Sequence of chain 1.H:
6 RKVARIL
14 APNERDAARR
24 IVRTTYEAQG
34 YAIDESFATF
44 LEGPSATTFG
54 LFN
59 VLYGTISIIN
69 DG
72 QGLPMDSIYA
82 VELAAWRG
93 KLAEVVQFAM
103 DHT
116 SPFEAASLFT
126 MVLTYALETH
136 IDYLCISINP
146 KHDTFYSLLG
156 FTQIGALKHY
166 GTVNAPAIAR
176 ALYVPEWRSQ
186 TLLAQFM

Sequence of chain 1.G:
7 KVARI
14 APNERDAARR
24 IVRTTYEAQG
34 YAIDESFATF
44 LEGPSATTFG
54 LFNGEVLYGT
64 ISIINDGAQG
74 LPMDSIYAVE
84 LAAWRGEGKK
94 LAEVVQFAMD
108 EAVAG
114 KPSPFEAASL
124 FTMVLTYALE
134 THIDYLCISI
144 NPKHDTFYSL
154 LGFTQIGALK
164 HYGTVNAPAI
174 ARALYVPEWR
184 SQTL

Binding-site contacts:
Ligand atom C5 contacts residue ILE64 of chain 1.H at 3.8 Å (hydrophobic).
Ligand atom O contacts residue GLN99 of chain 1.H at 3.4 Å (h-bond).
Ligand atom C4 contacts residue ILE141 of chain 1.H at 3.7 Å (hydrophobic).
Ligand atom C5 contacts residue ILE141 of chain 1.H at 3.7 Å (hydrophobic).
Ligand atom C10 contacts residue PHE156 of chain 1.H at 3.7 Å (hydrophobic).
Ligand atom C4 contacts residue PHE100 of chain 1.H at 3.7 Å (hydrophobic).
Ligand atom O contacts residue VAL98 of chain 1.H at 3.3 Å.
Ligand atom CA contacts residue SER142 of chain 1.H at 3.7 Å.
Ligand atom OH contacts residue ASN144 of chain 1.H at 2.8 Å (h-bond).
Ligand atom CE2 contacts residue TYR34 of chain 1.H at 3.7 Å (hydrophobic).
Ligand atom CZ contacts residue PRO171 of chain 1.H at 3.7 Å (hydrophobic).
Ligand atom O2 contacts residue PHE40 of chain 1.H at 3.3 Å.
Ligand atom OH contacts residue ALA170 of chain 1.H at 3.4 Å.
Ligand atom CE1 contacts residue PRO171 of chain 1.H at 3.3 Å (hydrophobic).
Ligand atom CB contacts residue SER142 of chain 1.H at 3.2 Å.
Ligand atom OL contacts residue PHE100 of chain 1.H at 3.0 Å (h-bond).
Ligand atom CA contacts residue TYR29 of chain 1.H at 3.4 Å (hydrophobic).
Ligand atom C12 contacts residue PHE118 of chain 1.G at 3.7 Å (hydrophobic).
Ligand atom CG contacts residue SER142 of chain 1.H at 3.5 Å.
Ligand atom C7 contacts residue VAL97 of chain 1.H at 3.6 Å (hydrophobic).
Ligand atom O2 contacts residue GLN99 of chain 1.H at 3.3 Å (h-bond).
Ligand atom C6 contacts residue TYR151 of chain 1.H at 3.6 Å (hydrophobic).
Ligand atom O2 contacts residue TYR29 of chain 1.H at 3.5 Å (h-bond).
Ligand atom CD1 contacts residue TYR165 of chain 1.H at 3.7 Å (hydrophobic).
Ligand atom OL contacts residue GLN99 of chain 1.H at 3.6 Å.
Ligand atom OL contacts residue TYR29 of chain 1.H at 3.1 Å (h-bond).
Ligand atom C contacts residue VAL98 of chain 1.H at 3.7 Å (hydrophobic).
Ligand atom C6 contacts residue PHE124 of chain 1.H at 3.7 Å (hydrophobic).
Ligand atom C9 contacts residue PHE124 of chain 1.H at 3.7 Å (hydrophobic).
Ligand atom CE2 contacts residue VAL168 of chain 1.H at 3.6 Å (hydrophobic).
Ligand atom CE1 contacts residue ASN144 of chain 1.H at 3.7 Å.
Ligand atom OH contacts residue TYR34 of chain 1.H at 3.5 Å.
Ligand atom C contacts residue GLN99 of chain 1.H at 3.5 Å.
Ligand atom N contacts residue SER142 of chain 1.H at 3.2 Å (h-bond).
Ligand atom C11 contacts residue PHE124 of chain 1.H at 3.4 Å (hydrophobic).
Ligand atom O2 contacts residue VAL98 of chain 1.H at 3.2 Å.
Ligand atom C4 contacts residue TYR151 of chain 1.H at 3.4 Å (hydrophobic).
Ligand atom C3 contacts residue PHE100 of chain 1.H at 3.7 Å (hydrophobic).
Ligand atom CD1 contacts residue SER142 of chain 1.H at 3.3 Å.
Ligand atom OH contacts residue PRO171 of chain 1.H at 3.3 Å (h-bond).

The small molecule below binds the protein below.
Small molecule (SMILES): CCCCCCCCCCCC(=O)N[C@@H](Cc1ccc(O)cc1)C(=O)O